Sequence of chain 31.Y:
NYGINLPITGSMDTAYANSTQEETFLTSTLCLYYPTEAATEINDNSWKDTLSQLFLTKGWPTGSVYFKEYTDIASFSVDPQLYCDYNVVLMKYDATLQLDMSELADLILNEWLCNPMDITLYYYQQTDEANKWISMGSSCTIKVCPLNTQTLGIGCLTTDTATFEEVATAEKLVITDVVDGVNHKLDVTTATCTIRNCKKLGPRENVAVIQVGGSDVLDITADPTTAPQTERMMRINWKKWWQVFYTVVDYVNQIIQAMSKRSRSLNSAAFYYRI

Binding-site contacts:
Ligand atom C2 contacts residue ASN19 of chain 31.Y at 3.4 Å.
Ligand atom C6 contacts residue ASN19 of chain 31.Y at 4.1 Å.
Ligand atom N2 contacts residue ASN19 of chain 31.Y at 4.0 Å.
Ligand atom O7 contacts residue ASN19 of chain 31.Y at 4.4 Å.
Ligand atom O6 contacts residue ASN19 of chain 31.Y at 4.4 Å.
Ligand atom O5 contacts residue ASN19 of chain 31.Y at 2.2 Å (h-bond).
Ligand atom C5 contacts residue ASN19 of chain 31.Y at 3.3 Å.
Ligand atom C4 contacts residue ASN19 of chain 31.Y at 4.5 Å.
Ligand atom C8 contacts residue TYR17 of chain 31.Y at 4.0 Å (hydrophobic).
Ligand atom C3 contacts residue ASN19 of chain 31.Y at 4.4 Å.
Ligand atom C1 contacts residue ASN19 of chain 31.Y at 1.9 Å.

This small molecule binds to this protein.
Small molecule (SMILES): CC(=O)N[C@H]1[C@H](O[C@H]2[C@H](O)[C@@H](NC(C)=O)CO[C@@H]2CO)O[C@H](CO)[C@@H](O)[C@@H]1O